Sequence of chain 2.A:
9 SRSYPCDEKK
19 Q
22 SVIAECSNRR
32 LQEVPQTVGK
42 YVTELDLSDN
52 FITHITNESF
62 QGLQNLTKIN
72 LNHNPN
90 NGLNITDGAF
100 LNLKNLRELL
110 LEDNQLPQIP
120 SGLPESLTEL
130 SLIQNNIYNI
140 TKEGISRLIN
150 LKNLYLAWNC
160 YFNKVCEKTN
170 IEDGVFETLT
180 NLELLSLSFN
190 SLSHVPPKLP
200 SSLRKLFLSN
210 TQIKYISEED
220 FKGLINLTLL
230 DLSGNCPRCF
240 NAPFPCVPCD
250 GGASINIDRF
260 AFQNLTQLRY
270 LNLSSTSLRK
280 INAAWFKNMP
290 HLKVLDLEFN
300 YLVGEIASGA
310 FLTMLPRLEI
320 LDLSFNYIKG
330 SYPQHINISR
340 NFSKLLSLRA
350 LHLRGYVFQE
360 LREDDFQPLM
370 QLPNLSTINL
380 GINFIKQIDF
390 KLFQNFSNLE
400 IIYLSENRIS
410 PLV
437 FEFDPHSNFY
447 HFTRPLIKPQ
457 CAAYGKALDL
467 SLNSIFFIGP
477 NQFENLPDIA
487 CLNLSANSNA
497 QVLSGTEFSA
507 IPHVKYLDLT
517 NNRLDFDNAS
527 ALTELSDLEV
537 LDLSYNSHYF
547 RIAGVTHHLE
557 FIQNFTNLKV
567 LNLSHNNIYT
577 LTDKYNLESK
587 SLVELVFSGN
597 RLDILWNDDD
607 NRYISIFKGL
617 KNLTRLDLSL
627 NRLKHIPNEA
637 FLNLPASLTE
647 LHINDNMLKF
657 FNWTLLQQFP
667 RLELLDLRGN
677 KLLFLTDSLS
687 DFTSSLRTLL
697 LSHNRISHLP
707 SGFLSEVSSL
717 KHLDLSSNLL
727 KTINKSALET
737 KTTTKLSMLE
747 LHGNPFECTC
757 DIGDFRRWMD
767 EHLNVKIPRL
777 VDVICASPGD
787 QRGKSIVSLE

Binding-site contacts:
Ligand atom C8 contacts residue ASP538 of chain 2.A at 3.8 Å.
Ligand atom C3 contacts residue ASN568 of chain 2.A at 3.8 Å.
Ligand atom C1 contacts residue ASP538 of chain 2.A at 3.6 Å.
Ligand atom O5 contacts residue LYS454 of chain 2.A at 4.0 Å.
Ligand atom C2 contacts residue ASN568 of chain 2.A at 2.5 Å.
Ligand atom O4 contacts residue LYS454 of chain 2.A at 3.4 Å (salt-bridge).
Ligand atom O7 contacts residue TYR512 of chain 2.A at 3.1 Å (h-bond).
Ligand atom C6 contacts residue GLU590 of chain 2.A at 3.4 Å.
Ligand atom N2 contacts residue SER540 of chain 2.A at 3.9 Å.
Ligand atom O7 contacts residue GLN456 of chain 2.A at 3.5 Å.
Ligand atom O3 contacts residue LYS454 of chain 2.A at 3.4 Å (salt-bridge).
Ligand atom O5 contacts residue ASN568 of chain 2.A at 2.3 Å (h-bond).
Ligand atom N2 contacts residue ASN568 of chain 2.A at 2.9 Å (h-bond).
Ligand atom C7 contacts residue GLN456 of chain 2.A at 4.1 Å.
Ligand atom C2 contacts residue ASP538 of chain 2.A at 3.5 Å.
Ligand atom C8 contacts residue SER540 of chain 2.A at 3.8 Å.
Ligand atom C3 contacts residue GLN456 of chain 2.A at 3.7 Å.
Ligand atom O7 contacts residue LYS454 of chain 2.A at 3.3 Å (salt-bridge).
Ligand atom O5 contacts residue GLN456 of chain 2.A at 3.6 Å (h-bond).
Ligand atom N2 contacts residue ASP538 of chain 2.A at 2.7 Å (salt-bridge).
Ligand atom C6 contacts residue GLN456 of chain 2.A at 4.1 Å.
Ligand atom O6 contacts residue VAL592 of chain 2.A at 3.6 Å.
Ligand atom C8 contacts residue VAL536 of chain 2.A at 4.0 Å (hydrophobic).
Ligand atom C3 contacts residue ASP538 of chain 2.A at 3.8 Å.
Ligand atom C7 contacts residue SER540 of chain 2.A at 3.8 Å.
Ligand atom O7 contacts residue ASN568 of chain 2.A at 3.9 Å.
Ligand atom C3 contacts residue LYS454 of chain 2.A at 4.0 Å.
Ligand atom C6 contacts residue VAL566 of chain 2.A at 3.6 Å (hydrophobic).
Ligand atom O3 contacts residue GLN456 of chain 2.A at 2.9 Å (h-bond).
Ligand atom C4 contacts residue GLN456 of chain 2.A at 3.9 Å.
Ligand atom C2 contacts residue LYS454 of chain 2.A at 3.8 Å.
Ligand atom C5 contacts residue ASN568 of chain 2.A at 3.6 Å.
Ligand atom C1 contacts residue LYS454 of chain 2.A at 4.0 Å.
Ligand atom O5 contacts residue VAL592 of chain 2.A at 3.6 Å.
Ligand atom O6 contacts residue GLU590 of chain 2.A at 2.6 Å (salt-bridge).
Ligand atom C6 contacts residue VAL592 of chain 2.A at 4.1 Å (hydrophobic).
Ligand atom C7 contacts residue ASP538 of chain 2.A at 3.6 Å.
Ligand atom C2 contacts residue GLN456 of chain 2.A at 3.8 Å.
Ligand atom C1 contacts residue ASN568 of chain 2.A at 1.4 Å.
Ligand atom C7 contacts residue ASN568 of chain 2.A at 3.7 Å.

This protein binds this small molecule.
Small molecule (SMILES): CC(=O)N[C@H]1[C@H](O[C@H]2[C@H](O)[C@@H](NC(C)=O)CO[C@@H]2CO)O[C@H](CO)[C@@H](O[C@@H]2O[C@H](CO)[C@@H](O)[C@H](O)[C@@H]2O)[C@@H]1O